Sequence of chain 1.B:
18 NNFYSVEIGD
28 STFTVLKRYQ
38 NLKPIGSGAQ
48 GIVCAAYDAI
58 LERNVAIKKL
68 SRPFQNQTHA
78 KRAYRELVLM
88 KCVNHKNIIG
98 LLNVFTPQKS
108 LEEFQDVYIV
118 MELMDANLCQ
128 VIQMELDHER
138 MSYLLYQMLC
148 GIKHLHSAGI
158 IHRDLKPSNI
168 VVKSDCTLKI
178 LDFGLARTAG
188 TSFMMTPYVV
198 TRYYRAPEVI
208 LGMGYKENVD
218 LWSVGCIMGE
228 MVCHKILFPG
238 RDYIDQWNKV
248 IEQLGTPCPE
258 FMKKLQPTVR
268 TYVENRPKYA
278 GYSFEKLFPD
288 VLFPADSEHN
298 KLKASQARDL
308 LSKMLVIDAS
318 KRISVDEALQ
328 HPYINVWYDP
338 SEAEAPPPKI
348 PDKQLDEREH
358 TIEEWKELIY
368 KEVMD

Binding-site contacts:
Ligand atom C4 contacts residue VAL168 of chain 1.B at 4.1 Å (hydrophobic).
Ligand atom O3' contacts residue SER165 of chain 1.B at 2.6 Å (h-bond).
Ligand atom C8 contacts residue LEU178 of chain 1.B at 3.5 Å (hydrophobic).
Ligand atom C1' contacts residue GLY43 of chain 1.B at 4.0 Å.
Ligand atom C6 contacts residue ALA63 of chain 1.B at 4.1 Å (hydrophobic).
Ligand atom C6 contacts residue LEU178 of chain 1.B at 4.0 Å (hydrophobic).
Ligand atom N6 contacts residue ALA63 of chain 1.B at 3.7 Å.
Ligand atom N9 contacts residue VAL50 of chain 1.B at 4.2 Å.
Ligand atom C5' contacts residue SER165 of chain 1.B at 4.1 Å.
Ligand atom N6 contacts residue ILE96 of chain 1.B at 3.8 Å.
Ligand atom O2' contacts residue ILE42 of chain 1.B at 3.9 Å.
Ligand atom C3' contacts residue ASN124 of chain 1.B at 4.1 Å.
Ligand atom C1' contacts residue ILE42 of chain 1.B at 4.1 Å (hydrophobic).
Ligand atom N6 contacts residue GLU119 of chain 1.B at 2.9 Å (salt-bridge).
Ligand atom C2 contacts residue MET121 of chain 1.B at 3.3 Å (hydrophobic).
Ligand atom C6 contacts residue GLU119 of chain 1.B at 4.2 Å.
Ligand atom N6 contacts residue MET118 of chain 1.B at 3.4 Å.
Ligand atom O2' contacts residue ASN124 of chain 1.B at 3.4 Å (h-bond).
Ligand atom N6 contacts residue LEU178 of chain 1.B at 3.9 Å.
Ligand atom N3 contacts residue ILE42 of chain 1.B at 3.9 Å.
Ligand atom N7 contacts residue LEU178 of chain 1.B at 3.5 Å.
Ligand atom C3' contacts residue SER165 of chain 1.B at 3.3 Å.
Ligand atom C2 contacts residue ILE42 of chain 1.B at 4.1 Å (hydrophobic).
Ligand atom C2' contacts residue ASN124 of chain 1.B at 4.1 Å.
Ligand atom N1 contacts residue LEU120 of chain 1.B at 4.0 Å.
Ligand atom C5 contacts residue VAL50 of chain 1.B at 4.1 Å (hydrophobic).
Ligand atom O5' contacts residue VAL50 of chain 1.B at 3.5 Å.
Ligand atom N1 contacts residue GLU119 of chain 1.B at 4.1 Å.
Ligand atom N9 contacts residue LEU178 of chain 1.B at 4.0 Å.
Ligand atom C2 contacts residue LEU120 of chain 1.B at 4.2 Å (hydrophobic).
Ligand atom C8 contacts residue VAL50 of chain 1.B at 3.7 Å (hydrophobic).
Ligand atom C5' contacts residue SER44 of chain 1.B at 4.1 Å.
Ligand atom N3 contacts residue VAL168 of chain 1.B at 4.0 Å.
Ligand atom N1 contacts residue MET121 of chain 1.B at 3.2 Å (h-bond).
Ligand atom C3' contacts residue LEU178 of chain 1.B at 4.1 Å (hydrophobic).
Ligand atom C4 contacts residue ILE42 of chain 1.B at 4.1 Å (hydrophobic).
Ligand atom C5 contacts residue LEU178 of chain 1.B at 4.0 Å (hydrophobic).
Ligand atom O3' contacts residue ASN124 of chain 1.B at 3.3 Å.
Ligand atom N7 contacts residue VAL50 of chain 1.B at 3.7 Å.
Ligand atom O4' contacts residue GLY43 of chain 1.B at 3.5 Å.

A protein and the small-molecule ligand that binds it are described below.
Small molecule (SMILES): Nc1ncnc2c1ncn2[C@@H]1O[C@H](CO)[C@@H](O)[C@H]1O